Binding-site contacts:
Ligand atom C5 contacts residue ASN45 of chain 1.B at 3.6 Å.
Ligand atom O6 contacts residue ILE85 of chain 1.B at 4.0 Å.
Ligand atom C1 contacts residue ASN45 of chain 1.B at 1.5 Å.
Ligand atom C7 contacts residue GLN44 of chain 1.B at 3.5 Å.
Ligand atom C6 contacts residue PHE84 of chain 1.B at 3.5 Å (hydrophobic).
Ligand atom C2 contacts residue ASN45 of chain 1.B at 2.5 Å.
Ligand atom C8 contacts residue GLN44 of chain 1.B at 2.8 Å.
Ligand atom O7 contacts residue ASN45 of chain 1.B at 4.3 Å.
Ligand atom O5 contacts residue ASN45 of chain 1.B at 2.2 Å (h-bond).
Ligand atom C3 contacts residue ASN45 of chain 1.B at 3.8 Å.
Ligand atom C4 contacts residue ASN45 of chain 1.B at 4.1 Å.
Ligand atom O7 contacts residue GLN44 of chain 1.B at 4.3 Å.
Ligand atom C7 contacts residue ASN45 of chain 1.B at 4.0 Å.
Ligand atom N2 contacts residue GLN44 of chain 1.B at 3.8 Å.
Ligand atom C5 contacts residue PHE84 of chain 1.B at 3.3 Å (hydrophobic).
Ligand atom O6 contacts residue PHE84 of chain 1.B at 4.1 Å.
Ligand atom C1 contacts residue PHE84 of chain 1.B at 3.8 Å (hydrophobic).
Ligand atom N2 contacts residue ASN45 of chain 1.B at 3.1 Å (h-bond).
Ligand atom C6 contacts residue ILE85 of chain 1.B at 4.2 Å (hydrophobic).
Ligand atom O5 contacts residue PHE84 of chain 1.B at 3.2 Å (h-bond).

Sequence of chain 1.B:
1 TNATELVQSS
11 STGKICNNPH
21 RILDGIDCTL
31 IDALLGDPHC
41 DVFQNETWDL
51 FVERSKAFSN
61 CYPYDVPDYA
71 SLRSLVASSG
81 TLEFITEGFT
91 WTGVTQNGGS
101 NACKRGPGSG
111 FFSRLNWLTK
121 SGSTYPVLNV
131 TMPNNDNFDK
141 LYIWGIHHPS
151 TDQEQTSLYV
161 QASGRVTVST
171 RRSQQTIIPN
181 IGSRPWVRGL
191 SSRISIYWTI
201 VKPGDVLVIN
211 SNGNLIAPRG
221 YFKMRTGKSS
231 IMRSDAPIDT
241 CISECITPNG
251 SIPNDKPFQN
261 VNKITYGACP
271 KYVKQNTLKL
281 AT

The protein below binds the small molecule below.
Small molecule (SMILES): CC(=O)N[C@H]1[C@H](O[C@H]2[C@H](O)[C@@H](NC(C)=O)CO[C@@H]2CO)O[C@H](CO)[C@@H](O)[C@@H]1O